A small-molecule ligand and the protein it binds are described below.
Small molecule (SMILES): COC(=O)C1=C(C)CC(=O)c2c1cc1c(c2O)C(=O)c2c(O)cccc2C1=O

Sequence of chain 3.A:
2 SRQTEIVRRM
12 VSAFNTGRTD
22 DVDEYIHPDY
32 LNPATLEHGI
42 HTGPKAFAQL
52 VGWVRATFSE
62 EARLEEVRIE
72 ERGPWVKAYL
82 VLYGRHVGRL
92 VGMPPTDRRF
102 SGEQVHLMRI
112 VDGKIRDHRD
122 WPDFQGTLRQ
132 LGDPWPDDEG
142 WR

Binding-site contacts:
Ligand atom C15 contacts residue GLN105 of chain 4.A at 3.4 Å.
Ligand atom C5 contacts residue PHE125 of chain 4.A at 3.4 Å (hydrophobic).
Ligand atom O22 contacts residue ALA35 of chain 4.A at 3.7 Å.
Ligand atom C15 contacts residue LEU65 of chain 4.A at 3.9 Å (hydrophobic).
Ligand atom C17 contacts residue PHE125 of chain 4.A at 3.8 Å (hydrophobic).
Ligand atom O17 contacts residue GLN105 of chain 4.A at 2.5 Å (h-bond).
Ligand atom O16 contacts residue VAL55 of chain 4.A at 3.5 Å.
Ligand atom O21 contacts residue TRP54 of chain 4.A at 3.9 Å.
Ligand atom C8 contacts residue ASP121 of chain 4.A at 3.7 Å.
Ligand atom C1 contacts residue THR128 of chain 4.A at 3.8 Å.
Ligand atom C11 contacts residue PHE59 of chain 4.A at 3.9 Å (hydrophobic).
Ligand atom C21 contacts residue PHE125 of chain 4.A at 3.7 Å (hydrophobic).
Ligand atom C10 contacts residue ASP121 of chain 4.A at 3.8 Å.
Ligand atom O19 contacts residue VAL92 of chain 4.A at 3.4 Å.
Ligand atom C19 contacts residue TRP54 of chain 4.A at 3.7 Å (hydrophobic).
Ligand atom C14 contacts residue GLN105 of chain 4.A at 3.5 Å.
Ligand atom C16 contacts residue PHE125 of chain 4.A at 3.5 Å (hydrophobic).
Ligand atom C3 contacts residue LEU91 of chain 4.A at 3.7 Å (hydrophobic).
Ligand atom C11 contacts residue PRO123 of chain 4.A at 3.6 Å (hydrophobic).
Ligand atom C4 contacts residue PHE125 of chain 4.A at 3.6 Å (hydrophobic).
Ligand atom C9 contacts residue ASP121 of chain 4.A at 3.6 Å.
Ligand atom O19 contacts residue TRP122 of chain 3.A at 3.4 Å (h-bond).
Ligand atom C8 contacts residue LEU51 of chain 4.A at 3.4 Å (hydrophobic).
Ligand atom C20 contacts residue TRP54 of chain 4.A at 3.5 Å (hydrophobic).
Ligand atom C1 contacts residue LEU91 of chain 4.A at 3.9 Å (hydrophobic).
Ligand atom C7 contacts residue TRP54 of chain 4.A at 3.7 Å (hydrophobic).
Ligand atom C17 contacts residue TRP54 of chain 4.A at 3.9 Å (hydrophobic).
Ligand atom O20 contacts residue PHE125 of chain 4.A at 3.7 Å.
Ligand atom O18 contacts residue PHE59 of chain 4.A at 3.4 Å.
Ligand atom O16 contacts residue GLN105 of chain 4.A at 3.9 Å.
Ligand atom C16 contacts residue LEU91 of chain 4.A at 3.8 Å (hydrophobic).
Ligand atom C13 contacts residue LEU51 of chain 4.A at 3.7 Å (hydrophobic).
Ligand atom C9 contacts residue LEU51 of chain 4.A at 3.9 Å (hydrophobic).
Ligand atom C12 contacts residue PHE59 of chain 4.A at 3.6 Å (hydrophobic).
Ligand atom C2 contacts residue LEU91 of chain 4.A at 3.6 Å (hydrophobic).
Ligand atom C6 contacts residue TRP54 of chain 4.A at 3.6 Å (hydrophobic).
Ligand atom O17 contacts residue LEU83 of chain 4.A at 3.7 Å.
Ligand atom C4 contacts residue LEU91 of chain 4.A at 3.9 Å (hydrophobic).
Ligand atom C18 contacts residue PRO123 of chain 4.A at 3.8 Å (hydrophobic).
Ligand atom O18 contacts residue PRO123 of chain 4.A at 3.8 Å.

Sequence of chain 4.A:
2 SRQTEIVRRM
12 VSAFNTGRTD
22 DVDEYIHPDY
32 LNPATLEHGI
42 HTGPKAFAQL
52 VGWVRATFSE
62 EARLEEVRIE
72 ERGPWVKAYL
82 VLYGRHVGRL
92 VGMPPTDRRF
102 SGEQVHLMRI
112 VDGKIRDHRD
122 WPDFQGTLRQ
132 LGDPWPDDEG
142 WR